The small molecule below binds the protein below.
Small molecule (SMILES): CC(=O)N[C@H]1[C@H](O[C@H]2[C@H](O)[C@@H](NC(C)=O)CO[C@@H]2CO)O[C@H](CO)[C@@H](O)[C@@H]1O

Sequence of chain 1.A:
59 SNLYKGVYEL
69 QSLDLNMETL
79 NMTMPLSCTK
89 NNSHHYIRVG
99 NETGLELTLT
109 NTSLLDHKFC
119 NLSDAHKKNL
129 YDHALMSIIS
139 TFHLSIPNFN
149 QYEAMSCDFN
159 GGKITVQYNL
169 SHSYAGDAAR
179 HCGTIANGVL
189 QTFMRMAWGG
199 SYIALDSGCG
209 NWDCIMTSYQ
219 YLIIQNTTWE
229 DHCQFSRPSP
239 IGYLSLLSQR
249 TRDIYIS

Binding-site contacts:
Ligand atom C1 contacts residue ASN89 of chain 1.A at 1.5 Å.
Ligand atom N2 contacts residue SER91 of chain 1.A at 3.2 Å (h-bond).
Ligand atom C4 contacts residue ASN89 of chain 1.A at 4.4 Å.
Ligand atom N2 contacts residue ASN89 of chain 1.A at 2.9 Å (h-bond).
Ligand atom C3 contacts residue ASN89 of chain 1.A at 3.9 Å.
Ligand atom C5 contacts residue LYS88 of chain 1.A at 4.0 Å.
Ligand atom O7 contacts residue HIS92 of chain 1.A at 4.5 Å.
Ligand atom C1 contacts residue HIS92 of chain 1.A at 3.8 Å.
Ligand atom O5 contacts residue LYS88 of chain 1.A at 3.5 Å.
Ligand atom C6 contacts residue LYS88 of chain 1.A at 3.8 Å.
Ligand atom O5 contacts residue ASN89 of chain 1.A at 2.5 Å (h-bond).
Ligand atom C8 contacts residue SER91 of chain 1.A at 3.4 Å.
Ligand atom C7 contacts residue ASN89 of chain 1.A at 3.3 Å.
Ligand atom C5 contacts residue ASN89 of chain 1.A at 3.9 Å.
Ligand atom O6 contacts residue LYS88 of chain 1.A at 4.3 Å.
Ligand atom O7 contacts residue ASN89 of chain 1.A at 3.4 Å (h-bond).
Ligand atom C8 contacts residue ASN89 of chain 1.A at 3.9 Å.
Ligand atom N2 contacts residue HIS92 of chain 1.A at 4.0 Å.
Ligand atom C1 contacts residue LYS88 of chain 1.A at 4.3 Å.
Ligand atom C7 contacts residue SER91 of chain 1.A at 3.7 Å.
Ligand atom C3 contacts residue HIS92 of chain 1.A at 3.9 Å.
Ligand atom C8 contacts residue ASN90 of chain 1.A at 3.9 Å.
Ligand atom C2 contacts residue SER91 of chain 1.A at 4.3 Å.
Ligand atom C2 contacts residue HIS92 of chain 1.A at 4.1 Å.
Ligand atom C2 contacts residue ASN89 of chain 1.A at 2.5 Å.